Binding-site contacts:
Ligand atom O7 contacts residue ASN270 of chain 1.B at 3.1 Å (h-bond).
Ligand atom N2 contacts residue ASN270 of chain 1.B at 2.9 Å (h-bond).
Ligand atom C2 contacts residue ASN270 of chain 1.B at 2.5 Å.
Ligand atom C5 contacts residue ASN270 of chain 1.B at 3.7 Å.
Ligand atom C4 contacts residue ASN270 of chain 1.B at 4.2 Å.
Ligand atom C3 contacts residue ASN270 of chain 1.B at 3.8 Å.
Ligand atom C7 contacts residue ASN270 of chain 1.B at 3.2 Å.
Ligand atom O5 contacts residue ASN270 of chain 1.B at 2.4 Å (h-bond).
Ligand atom C8 contacts residue ASN270 of chain 1.B at 4.4 Å.
Ligand atom C1 contacts residue ASN270 of chain 1.B at 1.4 Å.

The protein below binds the small molecule below.
Small molecule (SMILES): CC(=O)N[C@@H]1[C@@H](O)[C@H](O)[C@@H](CO)O[C@H]1O

Sequence of chain 1.B:
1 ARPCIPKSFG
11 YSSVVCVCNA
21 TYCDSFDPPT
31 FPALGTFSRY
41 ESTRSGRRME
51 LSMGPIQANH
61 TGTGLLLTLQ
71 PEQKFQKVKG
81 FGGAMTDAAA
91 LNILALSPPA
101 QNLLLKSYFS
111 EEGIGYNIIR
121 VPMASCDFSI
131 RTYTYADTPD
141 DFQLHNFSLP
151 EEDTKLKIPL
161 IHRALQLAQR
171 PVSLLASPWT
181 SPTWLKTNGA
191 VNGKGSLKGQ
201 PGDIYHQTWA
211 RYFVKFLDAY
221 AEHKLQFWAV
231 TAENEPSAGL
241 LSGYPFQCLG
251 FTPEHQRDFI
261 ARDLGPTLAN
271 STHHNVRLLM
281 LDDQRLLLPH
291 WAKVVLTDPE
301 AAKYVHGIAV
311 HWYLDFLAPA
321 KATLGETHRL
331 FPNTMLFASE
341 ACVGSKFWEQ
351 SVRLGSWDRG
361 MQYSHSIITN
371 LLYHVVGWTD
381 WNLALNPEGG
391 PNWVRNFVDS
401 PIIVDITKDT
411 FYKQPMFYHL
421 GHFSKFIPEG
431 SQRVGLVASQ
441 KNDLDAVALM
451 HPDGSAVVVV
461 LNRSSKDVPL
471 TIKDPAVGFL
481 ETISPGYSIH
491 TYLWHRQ